A small-molecule ligand and the protein it binds are described below.
Small molecule (SMILES): CC(=O)N[C@@H]1[C@@H](O)[C@H](O[C@@H]2O[C@H](CO)[C@H](O)[C@H](O[C@]3(C(=O)O)C[C@H](O)[C@@H](NC(C)=O)[C@H]([C@H](O)[C@H](O)CO)O3)[C@H]2O)[C@@H](CO)O[C@H]1O

Sequence of chain 52.A:
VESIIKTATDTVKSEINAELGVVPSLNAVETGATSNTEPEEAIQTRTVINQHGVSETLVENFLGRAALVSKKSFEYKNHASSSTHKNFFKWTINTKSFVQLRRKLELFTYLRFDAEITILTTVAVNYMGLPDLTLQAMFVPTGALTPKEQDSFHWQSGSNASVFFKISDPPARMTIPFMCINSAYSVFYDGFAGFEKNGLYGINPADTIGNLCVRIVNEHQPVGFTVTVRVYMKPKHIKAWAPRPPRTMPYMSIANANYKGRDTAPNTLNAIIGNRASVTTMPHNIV

Sequence of chain 52.C:
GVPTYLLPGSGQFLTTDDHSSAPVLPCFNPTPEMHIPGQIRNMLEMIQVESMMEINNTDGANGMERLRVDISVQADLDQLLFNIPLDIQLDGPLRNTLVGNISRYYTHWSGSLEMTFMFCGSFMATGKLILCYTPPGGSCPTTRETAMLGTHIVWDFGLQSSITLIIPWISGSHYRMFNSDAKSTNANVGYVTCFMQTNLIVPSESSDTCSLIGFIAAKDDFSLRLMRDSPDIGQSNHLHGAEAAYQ

Binding-site contacts:
Ligand atom O10 contacts residue ASN275 of chain 52.A at 3.0 Å (h-bond).
Ligand atom C6 contacts residue ASN283 of chain 52.A at 3.8 Å.
Ligand atom O2 contacts residue GLY282 of chain 52.A at 3.8 Å.
Ligand atom C3 contacts residue ARG104 of chain 52.C at 3.8 Å.
Ligand atom C11 contacts residue GLY234 of chain 52.C at 3.8 Å.
Ligand atom C5 contacts residue PRO274 of chain 52.A at 3.9 Å (hydrophobic).
Ligand atom C11 contacts residue ILE233 of chain 52.C at 3.6 Å (hydrophobic).
Ligand atom O5 contacts residue ASN283 of chain 52.A at 3.7 Å.
Ligand atom C10 contacts residue PRO231 of chain 52.C at 3.8 Å (hydrophobic).
Ligand atom O6 contacts residue PRO274 of chain 52.A at 3.6 Å.
Ligand atom O1B contacts residue ARG104 of chain 52.C at 3.0 Å (salt-bridge).
Ligand atom C6 contacts residue ALA273 of chain 52.A at 3.8 Å (hydrophobic).
Ligand atom O3 contacts residue ASP91 of chain 52.C at 3.5 Å.
Ligand atom C1 contacts residue ASN283 of chain 52.A at 3.4 Å.
Ligand atom O7 contacts residue PRO274 of chain 52.A at 3.6 Å.
Ligand atom C4 contacts residue PRO231 of chain 52.C at 3.6 Å (hydrophobic).
Ligand atom C11 contacts residue PRO231 of chain 52.C at 3.5 Å (hydrophobic).
Ligand atom N5 contacts residue PRO231 of chain 52.C at 3.0 Å (h-bond).
Ligand atom C5 contacts residue ASN275 of chain 52.A at 3.5 Å.
Ligand atom C5 contacts residue PRO231 of chain 52.C at 3.7 Å (hydrophobic).
Ligand atom O4 contacts residue PRO231 of chain 52.C at 3.9 Å.
Ligand atom O4 contacts residue ASP232 of chain 52.C at 2.8 Å (salt-bridge).
Ligand atom O6 contacts residue ASN283 of chain 52.A at 3.0 Å (h-bond).
Ligand atom O2 contacts residue PRO274 of chain 52.A at 3.4 Å.
Ligand atom O10 contacts residue ARG270 of chain 52.A at 3.6 Å.
Ligand atom C6 contacts residue GLY282 of chain 52.A at 3.6 Å.
Ligand atom C5 contacts residue GLY282 of chain 52.A at 3.8 Å.
Ligand atom C4 contacts residue ASP232 of chain 52.C at 3.4 Å.
Ligand atom C11 contacts residue ASP232 of chain 52.C at 3.6 Å.
Ligand atom C4 contacts residue ASN275 of chain 52.A at 3.7 Å.
Ligand atom O2 contacts residue ASP91 of chain 52.C at 2.5 Å (salt-bridge).
Ligand atom C5 contacts residue ASN283 of chain 52.A at 3.8 Å.
Ligand atom N5 contacts residue ASN275 of chain 52.A at 3.4 Å (h-bond).
Ligand atom O4 contacts residue ASN275 of chain 52.A at 3.0 Å (h-bond).
Ligand atom C1 contacts residue ARG104 of chain 52.C at 3.8 Å.
Ligand atom O4 contacts residue ARG95 of chain 52.C at 3.5 Å.
Ligand atom C10 contacts residue ASN275 of chain 52.A at 3.3 Å.
Ligand atom O6 contacts residue GLY282 of chain 52.A at 3.5 Å.
Ligand atom O6 contacts residue ALA273 of chain 52.A at 3.7 Å.
Ligand atom C2 contacts residue ASP91 of chain 52.C at 3.2 Å.